This protein binds this small molecule.
Small molecule (SMILES): Fc1cccc([C@@H]2C[C@H]2CNCCc2ccnc(-n3ccnc3)n2)c1

Binding-site contacts:
Ligand atom N01 contacts residue HEM1 of chain 1.H at 2.2 Å.
Ligand atom N03 contacts residue VAL271 of chain 1.B at 3.8 Å.
Ligand atom N13 contacts residue VAL271 of chain 1.B at 3.8 Å.
Ligand atom C5' contacts residue TRP10 of chain 1.A at 3.4 Å (hydrophobic).
Ligand atom N11 contacts residue VAL271 of chain 1.B at 3.3 Å.
Ligand atom C22 contacts residue TRP382 of chain 1.B at 3.7 Å (hydrophobic).
Ligand atom C12 contacts residue GLU296 of chain 1.B at 3.9 Å.
Ligand atom C17 contacts residue HEM1 of chain 1.H at 3.2 Å.
Ligand atom F7' contacts residue TYR410 of chain 1.B at 3.7 Å.
Ligand atom C15 contacts residue VAL271 of chain 1.B at 4.0 Å (hydrophobic).
Ligand atom C05 contacts residue HEM1 of chain 1.H at 3.3 Å.
Ligand atom C3' contacts residue MET40 of chain 1.B at 3.6 Å (hydrophobic).
Ligand atom C18 contacts residue HEM1 of chain 1.H at 3.3 Å.
Ligand atom C22 contacts residue HEM1 of chain 1.H at 3.8 Å.
Ligand atom C2' contacts residue TYR410 of chain 1.B at 4.1 Å (hydrophobic).
Ligand atom C02 contacts residue HEM1 of chain 1.H at 3.1 Å.
Ligand atom C05 contacts residue GLY290 of chain 1.B at 4.0 Å.
Ligand atom C2' contacts residue MET40 of chain 1.B at 3.6 Å (hydrophobic).
Ligand atom C15 contacts residue GLN182 of chain 1.B at 3.2 Å.
Ligand atom C14 contacts residue VAL271 of chain 1.B at 4.1 Å (hydrophobic).
Ligand atom C18 contacts residue VAL271 of chain 1.B at 3.9 Å (hydrophobic).
Ligand atom C05 contacts residue PHE288 of chain 1.B at 4.0 Å (hydrophobic).
Ligand atom N11 contacts residue GLU296 of chain 1.B at 3.8 Å.
Ligand atom C12 contacts residue VAL271 of chain 1.B at 3.4 Å (hydrophobic).
Ligand atom N19 contacts residue HEM1 of chain 1.H at 2.7 Å (h-bond).
Ligand atom C04 contacts residue PRO269 of chain 1.B at 3.5 Å (hydrophobic).
Ligand atom F7' contacts residue MET40 of chain 1.B at 3.8 Å.
Ligand atom C4' contacts residue TRP10 of chain 1.A at 3.5 Å (hydrophobic).
Ligand atom N13 contacts residue PRO269 of chain 1.B at 3.3 Å.
Ligand atom C14 contacts residue PRO269 of chain 1.B at 3.8 Å (hydrophobic).
Ligand atom C22 contacts residue H4B1 of chain 1.I at 4.0 Å.
Ligand atom N13 contacts residue ALA270 of chain 1.B at 3.9 Å.
Ligand atom F7' contacts residue LEU41 of chain 1.B at 3.5 Å.
Ligand atom C16 contacts residue VAL271 of chain 1.B at 3.7 Å (hydrophobic).
Ligand atom C21 contacts residue HEM1 of chain 1.H at 3.6 Å.
Ligand atom C14 contacts residue GLN182 of chain 1.B at 3.4 Å.
Ligand atom C14 contacts residue ALA270 of chain 1.B at 4.1 Å (hydrophobic).
Ligand atom N11 contacts residue HEM1 of chain 1.H at 4.0 Å.
Ligand atom C20 contacts residue HEM1 of chain 1.H at 3.6 Å.
Ligand atom C16 contacts residue GLU296 of chain 1.B at 3.9 Å.

Sequence of chain 1.A:
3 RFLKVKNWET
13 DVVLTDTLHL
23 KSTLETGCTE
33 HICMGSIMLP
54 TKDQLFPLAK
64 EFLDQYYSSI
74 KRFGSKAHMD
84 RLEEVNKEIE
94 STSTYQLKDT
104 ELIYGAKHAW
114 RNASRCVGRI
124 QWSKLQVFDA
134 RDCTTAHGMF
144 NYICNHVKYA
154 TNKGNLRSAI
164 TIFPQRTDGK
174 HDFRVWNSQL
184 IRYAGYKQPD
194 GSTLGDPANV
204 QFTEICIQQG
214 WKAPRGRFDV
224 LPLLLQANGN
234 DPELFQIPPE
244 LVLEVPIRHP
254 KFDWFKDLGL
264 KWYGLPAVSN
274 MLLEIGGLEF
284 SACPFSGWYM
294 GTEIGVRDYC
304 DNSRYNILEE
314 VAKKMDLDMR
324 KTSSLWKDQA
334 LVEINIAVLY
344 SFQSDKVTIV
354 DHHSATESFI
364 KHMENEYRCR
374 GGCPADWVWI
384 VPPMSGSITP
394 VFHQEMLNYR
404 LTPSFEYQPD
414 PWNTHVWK

Sequence of chain 1.B:
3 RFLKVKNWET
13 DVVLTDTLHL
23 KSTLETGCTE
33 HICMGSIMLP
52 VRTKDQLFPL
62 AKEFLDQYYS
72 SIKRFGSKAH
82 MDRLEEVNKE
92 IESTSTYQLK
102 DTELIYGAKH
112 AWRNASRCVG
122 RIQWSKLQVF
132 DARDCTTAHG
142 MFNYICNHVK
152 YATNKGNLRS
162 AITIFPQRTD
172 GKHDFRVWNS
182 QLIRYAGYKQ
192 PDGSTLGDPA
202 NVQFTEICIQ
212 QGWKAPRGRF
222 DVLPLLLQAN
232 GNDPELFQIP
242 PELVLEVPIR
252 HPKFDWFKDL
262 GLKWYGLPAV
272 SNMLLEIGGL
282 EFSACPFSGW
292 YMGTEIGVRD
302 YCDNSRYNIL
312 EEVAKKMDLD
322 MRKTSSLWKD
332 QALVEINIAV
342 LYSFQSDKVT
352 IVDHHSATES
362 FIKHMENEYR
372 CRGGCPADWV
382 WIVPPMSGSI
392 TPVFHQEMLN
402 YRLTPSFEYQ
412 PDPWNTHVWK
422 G